A protein and the small-molecule ligand that binds it are described below.
Small molecule (SMILES): C[N+](C)(C)CCOP(=O)(O)O

Sequence of chain 1.B:
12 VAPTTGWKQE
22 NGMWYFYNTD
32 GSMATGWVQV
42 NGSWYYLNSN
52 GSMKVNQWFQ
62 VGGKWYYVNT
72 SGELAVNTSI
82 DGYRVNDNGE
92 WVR

Binding-site contacts:
Ligand atom C3 contacts residue ASN42 of chain 1.B at 3.5 Å.
Ligand atom C4 contacts residue ASN42 of chain 1.B at 4.0 Å.
Ligand atom N1 contacts residue ASN42 of chain 1.B at 4.3 Å.
Ligand atom C5 contacts residue ASN42 of chain 1.B at 3.2 Å.